Sequence of chain 1.A:
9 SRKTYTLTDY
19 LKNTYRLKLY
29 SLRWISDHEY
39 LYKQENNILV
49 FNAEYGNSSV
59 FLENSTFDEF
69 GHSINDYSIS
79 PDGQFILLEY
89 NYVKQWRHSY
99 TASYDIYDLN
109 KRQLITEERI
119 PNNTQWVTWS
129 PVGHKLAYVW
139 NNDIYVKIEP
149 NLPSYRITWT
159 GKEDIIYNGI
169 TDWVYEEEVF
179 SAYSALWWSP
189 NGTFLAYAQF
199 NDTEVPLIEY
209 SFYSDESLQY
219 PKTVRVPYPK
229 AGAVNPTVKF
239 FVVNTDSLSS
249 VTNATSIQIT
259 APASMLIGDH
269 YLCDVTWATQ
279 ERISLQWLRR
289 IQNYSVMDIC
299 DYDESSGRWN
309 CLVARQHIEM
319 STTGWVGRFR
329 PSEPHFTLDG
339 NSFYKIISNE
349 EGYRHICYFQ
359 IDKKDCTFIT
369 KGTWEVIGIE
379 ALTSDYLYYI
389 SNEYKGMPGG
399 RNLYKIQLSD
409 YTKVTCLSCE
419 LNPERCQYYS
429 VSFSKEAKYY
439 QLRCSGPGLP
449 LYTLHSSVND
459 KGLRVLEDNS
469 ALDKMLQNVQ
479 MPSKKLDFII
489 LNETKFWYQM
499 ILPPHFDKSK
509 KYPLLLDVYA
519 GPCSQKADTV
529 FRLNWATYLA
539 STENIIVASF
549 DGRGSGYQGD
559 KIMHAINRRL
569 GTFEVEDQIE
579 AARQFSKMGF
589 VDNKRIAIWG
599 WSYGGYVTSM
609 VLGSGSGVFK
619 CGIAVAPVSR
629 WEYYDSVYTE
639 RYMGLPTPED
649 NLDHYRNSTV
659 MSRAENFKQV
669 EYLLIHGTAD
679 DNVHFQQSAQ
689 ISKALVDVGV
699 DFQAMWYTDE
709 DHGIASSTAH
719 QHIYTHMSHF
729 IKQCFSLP

Binding-site contacts:
Ligand atom C8 contacts residue VAL48 of chain 1.A at 3.3 Å (hydrophobic).
Ligand atom C8 contacts residue ASN50 of chain 1.A at 4.0 Å.
Ligand atom C8 contacts residue SER56 of chain 1.A at 4.1 Å.
Ligand atom N2 contacts residue ASN50 of chain 1.A at 4.5 Å.
Ligand atom C5 contacts residue ASN55 of chain 1.A at 3.6 Å.
Ligand atom C7 contacts residue SER57 of chain 1.A at 3.2 Å.
Ligand atom N2 contacts residue SER57 of chain 1.A at 4.3 Å.
Ligand atom C3 contacts residue ASN55 of chain 1.A at 3.7 Å.
Ligand atom O7 contacts residue SER56 of chain 1.A at 3.0 Å.
Ligand atom C8 contacts residue SER57 of chain 1.A at 3.7 Å.
Ligand atom C8 contacts residue ASN55 of chain 1.A at 3.7 Å.
Ligand atom C1 contacts residue ASN55 of chain 1.A at 1.4 Å.
Ligand atom O7 contacts residue SER57 of chain 1.A at 2.4 Å (h-bond).
Ligand atom O7 contacts residue VAL48 of chain 1.A at 4.3 Å.
Ligand atom C7 contacts residue ASN55 of chain 1.A at 3.3 Å.
Ligand atom C8 contacts residue PHE49 of chain 1.A at 4.2 Å (hydrophobic).
Ligand atom O7 contacts residue ASN55 of chain 1.A at 3.5 Å (h-bond).
Ligand atom C8 contacts residue GLU37 of chain 1.A at 3.8 Å.
Ligand atom C7 contacts residue SER56 of chain 1.A at 3.9 Å.
Ligand atom C2 contacts residue ASN55 of chain 1.A at 2.3 Å.
Ligand atom C7 contacts residue VAL48 of chain 1.A at 4.3 Å (hydrophobic).
Ligand atom N2 contacts residue ASN55 of chain 1.A at 2.8 Å (h-bond).
Ligand atom O5 contacts residue ASN55 of chain 1.A at 2.3 Å (h-bond).
Ligand atom C4 contacts residue ASN55 of chain 1.A at 4.2 Å.

The small molecule below binds the protein below.
Small molecule (SMILES): CC(=O)N[C@H]1[C@H](O[C@H]2[C@H](O)[C@@H](NC(C)=O)CO[C@@H]2CO)O[C@H](CO)[C@@H](O)[C@@H]1O